Sequence of chain 3.A:
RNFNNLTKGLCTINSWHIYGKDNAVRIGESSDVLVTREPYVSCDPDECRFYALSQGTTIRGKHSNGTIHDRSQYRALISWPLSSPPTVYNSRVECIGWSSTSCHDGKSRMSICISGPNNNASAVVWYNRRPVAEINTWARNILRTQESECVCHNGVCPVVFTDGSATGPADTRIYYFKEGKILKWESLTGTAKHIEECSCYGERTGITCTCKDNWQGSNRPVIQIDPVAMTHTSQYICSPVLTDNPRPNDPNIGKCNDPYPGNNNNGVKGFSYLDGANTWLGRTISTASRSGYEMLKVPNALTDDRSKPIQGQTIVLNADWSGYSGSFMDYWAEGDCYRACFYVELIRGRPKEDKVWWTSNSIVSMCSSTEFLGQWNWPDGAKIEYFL

A small-molecule ligand and the protein it binds are described below.
Small molecule (SMILES): [H]/N=C(\N)N[C@H]1C=C(C(=O)O)O[C@@H]([C@H](OC)[C@H](O)CO)[C@@H]1NC(C)=O

Binding-site contacts:
Ligand atom C12 contacts residue GLU38 of chain 3.A at 3.7 Å.
Ligand atom C13 contacts residue ARG71 of chain 3.A at 3.6 Å.
Ligand atom C9 contacts residue ALA166 of chain 3.A at 3.7 Å (hydrophobic).
Ligand atom C1 contacts residue ARG290 of chain 3.A at 3.5 Å.
Ligand atom N12 contacts residue TRP98 of chain 3.A at 2.8 Å (h-bond).
Ligand atom N4 contacts residue GLU38 of chain 3.A at 3.4 Å (salt-bridge).
Ligand atom C11 contacts residue ILE142 of chain 3.A at 3.7 Å (hydrophobic).
Ligand atom C6 contacts residue GLU197 of chain 3.A at 3.7 Å.
Ligand atom N13 contacts residue GLU147 of chain 3.A at 3.1 Å (salt-bridge).
Ligand atom N4 contacts residue ASP70 of chain 3.A at 2.9 Å (salt-bridge).
Ligand atom O10 contacts residue ARG71 of chain 3.A at 2.9 Å (salt-bridge).
Ligand atom O1A contacts residue ARG37 of chain 3.A at 2.7 Å (salt-bridge).
Ligand atom O1A contacts residue ARG290 of chain 3.A at 2.9 Å (salt-bridge).
Ligand atom C4 contacts residue GLU38 of chain 3.A at 3.8 Å.
Ligand atom O1A contacts residue TYR324 of chain 3.A at 3.6 Å (h-bond).
Ligand atom C3 contacts residue GLU38 of chain 3.A at 3.5 Å.
Ligand atom C8 contacts residue LYS212 of chain 3.A at 3.7 Å.
Ligand atom N12 contacts residue ASP70 of chain 3.A at 3.0 Å (salt-bridge).
Ligand atom O8 contacts residue GLU196 of chain 3.A at 2.7 Å (salt-bridge).
Ligand atom C3 contacts residue TYR324 of chain 3.A at 3.5 Å (hydrophobic).
Ligand atom O1B contacts residue ARG290 of chain 3.A at 2.8 Å (salt-bridge).
Ligand atom O1B contacts residue TYR324 of chain 3.A at 3.6 Å (h-bond).
Ligand atom O6 contacts residue TYR324 of chain 3.A at 3.6 Å (h-bond).
Ligand atom C4 contacts residue ASP70 of chain 3.A at 3.6 Å.
Ligand atom O8 contacts residue GLU197 of chain 3.A at 3.7 Å.
Ligand atom O10 contacts residue ASP70 of chain 3.A at 3.5 Å.
Ligand atom N13 contacts residue TRP98 of chain 3.A at 3.0 Å (h-bond).
Ligand atom C8 contacts residue GLU196 of chain 3.A at 3.6 Å.
Ligand atom C12 contacts residue TRP98 of chain 3.A at 3.3 Å (hydrophobic).
Ligand atom O9 contacts residue ALA166 of chain 3.A at 3.3 Å.
Ligand atom O9 contacts residue GLU196 of chain 3.A at 2.7 Å (salt-bridge).
Ligand atom C9 contacts residue GLU196 of chain 3.A at 3.5 Å.
Ligand atom O8 contacts residue LYS212 of chain 3.A at 2.7 Å (salt-bridge).
Ligand atom C2 contacts residue TYR324 of chain 3.A at 2.7 Å (hydrophobic).
Ligand atom C1 contacts residue TYR324 of chain 3.A at 3.1 Å (hydrophobic).
Ligand atom O9 contacts residue ARG144 of chain 3.A at 3.4 Å (salt-bridge).
Ligand atom C3 contacts residue ASP70 of chain 3.A at 3.3 Å.
Ligand atom N12 contacts residue GLU38 of chain 3.A at 3.8 Å.
Ligand atom N12 contacts residue ARG75 of chain 3.A at 3.3 Å (salt-bridge).
Ligand atom C11 contacts residue TRP98 of chain 3.A at 3.7 Å (hydrophobic).